Binding-site contacts:
Ligand atom C5 contacts residue GLY350 of chain 1.B at 4.2 Å.
Ligand atom C20 contacts residue LYS393 of chain 1.B at 4.3 Å.
Ligand atom C9 contacts residue LEU347 of chain 1.B at 2.9 Å (hydrophobic).
Ligand atom C14 contacts residue PRO440 of chain 1.B at 4.3 Å (hydrophobic).
Ligand atom C6 contacts residue LEU347 of chain 1.B at 3.7 Å (hydrophobic).
Ligand atom C11 contacts residue PRO340 of chain 1.B at 3.6 Å (hydrophobic).
Ligand atom C17 contacts residue GLY350 of chain 1.B at 3.4 Å.
Ligand atom C12 contacts residue GLY336 of chain 1.B at 4.4 Å.
Ligand atom C12 contacts residue TRP337 of chain 1.B at 3.3 Å (hydrophobic).
Ligand atom C11 contacts residue TRP337 of chain 1.B at 4.2 Å (hydrophobic).
Ligand atom C7 contacts residue LEU347 of chain 1.B at 4.1 Å (hydrophobic).
Ligand atom C10 contacts residue LEU347 of chain 1.B at 3.7 Å (hydrophobic).
Ligand atom C8 contacts residue LEU347 of chain 1.B at 4.0 Å (hydrophobic).
Ligand atom C18 contacts residue LYS393 of chain 1.B at 4.3 Å.
Ligand atom C1 contacts residue SER348 of chain 1.B at 4.2 Å.
Ligand atom CA contacts residue LEU397 of chain 1.B at 3.4 Å (hydrophobic).
Ligand atom C6 contacts residue SER348 of chain 1.B at 3.3 Å.
Ligand atom C6 contacts residue GLY350 of chain 1.B at 4.4 Å.
Ligand atom C5 contacts residue LEU347 of chain 1.B at 3.0 Å (hydrophobic).
Ligand atom C13 contacts residue TRP337 of chain 1.B at 3.3 Å (hydrophobic).
Ligand atom CA contacts residue GLY336 of chain 1.B at 4.2 Å.
Ligand atom C16 contacts residue GLY350 of chain 1.B at 3.8 Å.
Ligand atom C6 contacts residue GLU349 of chain 1.B at 4.4 Å.
Ligand atom OL contacts residue SER348 of chain 1.B at 4.0 Å.
Ligand atom C12 contacts residue MET341 of chain 1.B at 4.2 Å (hydrophobic).
Ligand atom CB contacts residue GLY336 of chain 1.B at 4.2 Å.
Ligand atom C16 contacts residue LYS393 of chain 1.B at 4.4 Å.
Ligand atom C13 contacts residue GLY336 of chain 1.B at 4.4 Å.
Ligand atom C19 contacts residue PRO440 of chain 1.B at 3.8 Å (hydrophobic).
Ligand atom CA contacts residue LYS393 of chain 1.B at 3.0 Å.
Ligand atom CB contacts residue LYS393 of chain 1.B at 3.5 Å.
Ligand atom C12 contacts residue PRO340 of chain 1.B at 4.3 Å (hydrophobic).
Ligand atom C10 contacts residue TYR345 of chain 1.B at 3.9 Å (hydrophobic).
Ligand atom C4 contacts residue LEU347 of chain 1.B at 3.9 Å (hydrophobic).
Ligand atom C17 contacts residue LYS393 of chain 1.B at 3.7 Å.
Ligand atom C10 contacts residue PRO340 of chain 1.B at 4.5 Å (hydrophobic).
Ligand atom C5 contacts residue SER348 of chain 1.B at 3.9 Å.
Ligand atom C11 contacts residue MET341 of chain 1.B at 3.7 Å (hydrophobic).

The protein below binds the small molecule below.
Small molecule (SMILES): CC/C(=C(\c1ccccc1)c1ccc(OCCN(C)C)cc1)c1ccccc1

Sequence of chain 1.B:
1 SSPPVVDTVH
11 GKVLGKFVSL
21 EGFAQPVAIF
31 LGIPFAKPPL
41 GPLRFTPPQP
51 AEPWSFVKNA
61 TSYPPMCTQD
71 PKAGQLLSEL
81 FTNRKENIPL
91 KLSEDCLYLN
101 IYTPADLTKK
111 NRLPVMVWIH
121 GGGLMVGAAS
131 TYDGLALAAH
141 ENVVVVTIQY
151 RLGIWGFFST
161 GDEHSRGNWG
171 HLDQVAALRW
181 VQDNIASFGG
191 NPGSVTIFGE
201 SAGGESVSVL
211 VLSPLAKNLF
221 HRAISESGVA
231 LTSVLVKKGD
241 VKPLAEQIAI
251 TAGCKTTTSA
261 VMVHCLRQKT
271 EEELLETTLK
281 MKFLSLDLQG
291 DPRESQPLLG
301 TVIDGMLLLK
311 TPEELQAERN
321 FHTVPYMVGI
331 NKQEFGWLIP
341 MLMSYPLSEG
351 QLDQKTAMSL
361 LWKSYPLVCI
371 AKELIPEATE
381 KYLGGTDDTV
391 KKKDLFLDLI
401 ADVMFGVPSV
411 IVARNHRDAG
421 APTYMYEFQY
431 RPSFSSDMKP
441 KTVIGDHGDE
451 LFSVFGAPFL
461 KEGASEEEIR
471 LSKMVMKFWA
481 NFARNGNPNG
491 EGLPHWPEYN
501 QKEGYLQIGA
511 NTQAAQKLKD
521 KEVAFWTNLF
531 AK